Sequence of chain 1.H:
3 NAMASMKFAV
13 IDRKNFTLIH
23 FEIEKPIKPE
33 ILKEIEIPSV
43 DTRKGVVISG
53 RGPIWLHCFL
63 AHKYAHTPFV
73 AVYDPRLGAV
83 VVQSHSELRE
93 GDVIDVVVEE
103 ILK

Sequence of chain 1.G:
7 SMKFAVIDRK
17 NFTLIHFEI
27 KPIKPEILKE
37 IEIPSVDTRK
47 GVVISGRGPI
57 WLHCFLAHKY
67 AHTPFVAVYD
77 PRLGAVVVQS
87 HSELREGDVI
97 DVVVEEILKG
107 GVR

The small molecule below binds the protein below.
Small molecule (SMILES): Nc1ncnc2c1ncn2[C@@H]1O[C@@H]2CO[P](=O)(O)O[C@H]3[C@@H](O)[C@H](n4cnc5c(N)ncnc54)O[C@@H]3CO[P](=O)(O)O[C@H]3[C@@H](O)[C@H](n4cnc5c(N)ncnc54)O[C@@H]3CO[P](=O)(O)O[C@H]3[C@@H](O)[C@H](n4cnc5c(N)ncnc54)O[C@@H]3CO[P](=O)(O)O[C@H]2[C@H]1O

Binding-site contacts:
Ligand atom OP2 contacts residue ARG78 of chain 1.H at 2.7 Å (salt-bridge).
Ligand atom O4' contacts residue GLY54 of chain 1.G at 3.0 Å.
Ligand atom O3' contacts residue ILE56 of chain 1.H at 3.4 Å.
Ligand atom O3' contacts residue ILE56 of chain 1.G at 3.4 Å.
Ligand atom N7 contacts residue GLY52 of chain 1.G at 3.1 Å (h-bond).
Ligand atom N1 contacts residue PRO28 of chain 1.G at 3.5 Å.
Ligand atom N9 contacts residue GLY52 of chain 1.H at 3.4 Å (h-bond).
Ligand atom N6 contacts residue SER51 of chain 1.G at 3.1 Å (h-bond).
Ligand atom C8 contacts residue TYR75 of chain 1.H at 3.2 Å (hydrophobic).
Ligand atom O2' contacts residue ARG78 of chain 1.H at 3.3 Å (salt-bridge).
Ligand atom C5' contacts residue GLY54 of chain 1.G at 3.4 Å.
Ligand atom C8 contacts residue GLY52 of chain 1.G at 3.1 Å.
Ligand atom OP2 contacts residue ILE56 of chain 1.H at 2.8 Å (h-bond).
Ligand atom C4' contacts residue GLY54 of chain 1.H at 3.1 Å.
Ligand atom OP1 contacts residue ILE56 of chain 1.G at 3.1 Å (h-bond).
Ligand atom N9 contacts residue GLY52 of chain 1.G at 3.4 Å (h-bond).
Ligand atom O4' contacts residue GLY54 of chain 1.H at 3.0 Å.
Ligand atom C4' contacts residue GLY54 of chain 1.G at 3.2 Å.
Ligand atom N6 contacts residue ILE29 of chain 1.H at 2.8 Å (h-bond).
Ligand atom OP2 contacts residue PRO55 of chain 1.H at 3.2 Å.
Ligand atom N6 contacts residue ILE29 of chain 1.G at 2.8 Å (h-bond).
Ligand atom N1 contacts residue ILE29 of chain 1.H at 3.2 Å (h-bond).
Ligand atom N1 contacts residue ILE29 of chain 1.G at 3.2 Å (h-bond).
Ligand atom C2 contacts residue ARG53 of chain 1.G at 3.4 Å.
Ligand atom O4' contacts residue PRO55 of chain 1.G at 3.2 Å (h-bond).
Ligand atom O2' contacts residue PRO77 of chain 1.G at 3.4 Å.
Ligand atom N7 contacts residue GLY52 of chain 1.H at 3.1 Å (h-bond).
Ligand atom OP2 contacts residue ARG53 of chain 1.G at 2.6 Å (salt-bridge).
Ligand atom N6 contacts residue SER51 of chain 1.H at 3.0 Å (h-bond).
Ligand atom C8 contacts residue GLY52 of chain 1.H at 3.2 Å.
Ligand atom OP1 contacts residue PRO55 of chain 1.G at 3.2 Å.
Ligand atom OP2 contacts residue ARG53 of chain 1.H at 3.1 Å.
Ligand atom N1 contacts residue PRO28 of chain 1.H at 3.5 Å.
Ligand atom N7 contacts residue TYR75 of chain 1.G at 3.5 Å (h-bond).
Ligand atom O4' contacts residue PRO55 of chain 1.H at 3.2 Å (h-bond).
Ligand atom OP1 contacts residue ARG78 of chain 1.G at 2.8 Å (salt-bridge).
Ligand atom O2' contacts residue ARG78 of chain 1.G at 3.5 Å (salt-bridge).
Ligand atom C5' contacts residue GLY54 of chain 1.H at 3.4 Å.
Ligand atom C8 contacts residue TYR75 of chain 1.G at 3.1 Å (hydrophobic).
Ligand atom O2' contacts residue PRO77 of chain 1.H at 3.4 Å.